Binding-site contacts:
Ligand atom C27 contacts residue CYS87 of chain 1.B at 3.5 Å (hydrophobic).
Ligand atom C5 contacts residue SER91 of chain 1.B at 3.7 Å.
Ligand atom C17 contacts residue PHE84 of chain 1.B at 3.8 Å (hydrophobic).
Ligand atom C24 contacts residue LEU132 of chain 1.B at 3.4 Å (hydrophobic).
Ligand atom C4 contacts residue CYS87 of chain 1.B at 3.4 Å (hydrophobic).
Ligand atom O2 contacts residue HIS125 of chain 1.B at 2.6 Å (h-bond).
Ligand atom C7 contacts residue TYR129 of chain 1.B at 3.7 Å (hydrophobic).
Ligand atom O2 contacts residue LEU271 of chain 1.B at 3.6 Å.
Ligand atom C12 contacts residue PHE84 of chain 1.B at 3.3 Å (hydrophobic).
Ligand atom C23 contacts residue TYR129 of chain 1.B at 3.7 Å (hydrophobic).
Ligand atom C28 contacts residue CYS87 of chain 1.B at 3.5 Å (hydrophobic).
Ligand atom O3 contacts residue HIS125 of chain 1.B at 3.3 Å (h-bond).
Ligand atom O1 contacts residue HIS251 of chain 1.B at 3.2 Å.
Ligand atom C19 contacts residue PHE162 of chain 1.B at 3.5 Å (hydrophobic).
Ligand atom C17 contacts residue PHE165 of chain 1.B at 3.4 Å (hydrophobic).
Ligand atom C8 contacts residue SER91 of chain 1.B at 3.2 Å.
Ligand atom C22 contacts residue HIS125 of chain 1.B at 3.1 Å.
Ligand atom N2 contacts residue ILE143 of chain 1.B at 3.5 Å.
Ligand atom C22 contacts residue HIS251 of chain 1.B at 3.7 Å.
Ligand atom C3 contacts residue LEU132 of chain 1.B at 3.7 Å (hydrophobic).
Ligand atom C12 contacts residue GLN88 of chain 1.B at 3.6 Å.
Ligand atom C24 contacts residue CYS87 of chain 1.B at 3.5 Å (hydrophobic).
Ligand atom N1 contacts residue HIS251 of chain 1.B at 3.4 Å (h-bond).
Ligand atom C22 contacts residue TYR275 of chain 1.B at 3.4 Å (hydrophobic).
Ligand atom C15 contacts residue CYS87 of chain 1.B at 3.6 Å (hydrophobic).
Ligand atom O3 contacts residue TYR275 of chain 1.B at 2.5 Å (h-bond).
Ligand atom C25 contacts residue ILE143 of chain 1.B at 3.6 Å (hydrophobic).
Ligand atom C18 contacts residue PHE165 of chain 1.B at 3.5 Å (hydrophobic).
Ligand atom C27 contacts residue GLY86 of chain 1.B at 3.4 Å.
Ligand atom O1 contacts residue CYS87 of chain 1.B at 3.7 Å.
Ligand atom O2 contacts residue SER91 of chain 1.B at 2.5 Å (h-bond).
Ligand atom C7 contacts residue SER91 of chain 1.B at 3.5 Å.
Ligand atom C22 contacts residue SER91 of chain 1.B at 3.4 Å.
Ligand atom C21 contacts residue CYS87 of chain 1.B at 3.7 Å (hydrophobic).
Ligand atom C13 contacts residue GLN88 of chain 1.B at 3.5 Å.
Ligand atom C11 contacts residue PHE84 of chain 1.B at 3.5 Å (hydrophobic).
Ligand atom O3 contacts residue HIS251 of chain 1.B at 2.8 Å (h-bond).
Ligand atom C3 contacts residue CYS87 of chain 1.B at 3.2 Å (hydrophobic).
Ligand atom N contacts residue ILE143 of chain 1.B at 3.6 Å.
Ligand atom O contacts residue CYS87 of chain 1.B at 3.4 Å (h-bond).

Sequence of chain 1.B:
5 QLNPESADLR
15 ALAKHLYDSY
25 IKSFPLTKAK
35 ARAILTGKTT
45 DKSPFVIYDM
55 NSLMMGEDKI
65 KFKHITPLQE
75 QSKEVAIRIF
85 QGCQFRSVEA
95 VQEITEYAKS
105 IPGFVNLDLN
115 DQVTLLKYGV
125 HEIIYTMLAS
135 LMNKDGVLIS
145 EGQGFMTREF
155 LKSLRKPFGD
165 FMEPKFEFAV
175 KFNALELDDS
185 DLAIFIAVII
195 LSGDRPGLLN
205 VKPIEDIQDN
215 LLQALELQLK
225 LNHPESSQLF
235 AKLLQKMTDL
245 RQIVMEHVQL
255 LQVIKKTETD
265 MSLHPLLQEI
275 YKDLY

The small molecule below binds the protein below.
Small molecule (SMILES): CN(CCOc1ccc(C[C@H](Nc2ccccc2C(=O)c2ccccc2)C(=O)O)cc1)c1ccccn1